Sequence of chain 1.B:
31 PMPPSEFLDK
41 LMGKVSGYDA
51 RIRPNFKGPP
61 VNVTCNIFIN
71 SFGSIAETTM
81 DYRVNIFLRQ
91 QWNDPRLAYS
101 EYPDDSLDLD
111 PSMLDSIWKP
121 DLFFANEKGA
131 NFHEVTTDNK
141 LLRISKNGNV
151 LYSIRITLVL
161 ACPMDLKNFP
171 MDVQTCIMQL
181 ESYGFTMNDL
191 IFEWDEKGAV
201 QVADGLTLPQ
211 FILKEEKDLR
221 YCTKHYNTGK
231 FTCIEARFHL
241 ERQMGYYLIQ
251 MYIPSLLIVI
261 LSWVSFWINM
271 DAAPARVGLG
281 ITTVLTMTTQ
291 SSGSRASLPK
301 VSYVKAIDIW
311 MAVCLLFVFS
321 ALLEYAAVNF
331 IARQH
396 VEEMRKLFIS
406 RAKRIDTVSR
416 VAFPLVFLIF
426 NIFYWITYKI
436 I

Binding-site contacts:
Ligand atom C5 contacts residue ASN62 of chain 1.B at 3.7 Å.
Ligand atom C8 contacts residue ASN55 of chain 1.B at 3.9 Å.
Ligand atom C1 contacts residue ASN62 of chain 1.B at 1.4 Å.
Ligand atom C1 contacts residue PRO60 of chain 1.B at 4.4 Å (hydrophobic).
Ligand atom N2 contacts residue PRO59 of chain 1.B at 3.9 Å.
Ligand atom N2 contacts residue PRO60 of chain 1.B at 3.8 Å.
Ligand atom C7 contacts residue PRO60 of chain 1.B at 4.4 Å (hydrophobic).
Ligand atom C7 contacts residue ASN62 of chain 1.B at 3.5 Å.
Ligand atom O3 contacts residue PRO59 of chain 1.B at 4.3 Å.
Ligand atom C3 contacts residue PRO59 of chain 1.B at 4.3 Å (hydrophobic).
Ligand atom C2 contacts residue ASN62 of chain 1.B at 2.5 Å.
Ligand atom O5 contacts residue ASN62 of chain 1.B at 2.4 Å (h-bond).
Ligand atom N2 contacts residue ASN62 of chain 1.B at 2.9 Å (h-bond).
Ligand atom C4 contacts residue ASN62 of chain 1.B at 4.2 Å.
Ligand atom O7 contacts residue ASN62 of chain 1.B at 3.6 Å.
Ligand atom C8 contacts residue PRO60 of chain 1.B at 4.1 Å (hydrophobic).
Ligand atom C3 contacts residue ASN62 of chain 1.B at 3.8 Å.
Ligand atom C8 contacts residue PRO59 of chain 1.B at 4.0 Å (hydrophobic).

This small molecule binds to this protein.
Small molecule (SMILES): CC(=O)N[C@H]1[C@H](O[C@H]2[C@H](O)[C@@H](NC(C)=O)CO[C@@H]2CO)O[C@H](CO)[C@@H](O[C@@H]2O[C@H](CO)[C@@H](O)[C@H](O)[C@@H]2O)[C@@H]1O